The small molecule below binds the protein below.
Small molecule (SMILES): C[C@]12CCC(=O)C[C@@H]1CC[C@@H]1[C@@H]2CC[C@]2(C)[C@@H](O)CC[C@@H]12

Binding-site contacts:
Ligand atom C6 contacts residue PHE97 of chain 1.A at 4.0 Å (hydrophobic).
Ligand atom C3 contacts residue GLN44 of chain 1.A at 3.9 Å.
Ligand atom C5 contacts residue PHE97 of chain 1.A at 3.9 Å (hydrophobic).
Ligand atom C2 contacts residue MET78 of chain 1.A at 4.0 Å (hydrophobic).
Ligand atom C2 contacts residue GLN44 of chain 1.A at 3.3 Å.
Ligand atom C3 contacts residue MET78 of chain 1.A at 4.1 Å (hydrophobic).
Ligand atom C4 contacts residue PHE97 of chain 1.A at 4.0 Å (hydrophobic).
Ligand atom C2 contacts residue LEU40 of chain 1.A at 3.9 Å (hydrophobic).
Ligand atom O17 contacts residue PHE224 of chain 1.A at 3.7 Å.
Ligand atom C7 contacts residue LEU206 of chain 1.A at 4.1 Å (hydrophobic).
Ligand atom C6 contacts residue VAL79 of chain 1.A at 3.9 Å (hydrophobic).
Ligand atom O17 contacts residue THR210 of chain 1.A at 2.8 Å (h-bond).
Ligand atom O3 contacts residue MET78 of chain 1.A at 4.0 Å.
Ligand atom C4 contacts residue MET78 of chain 1.A at 3.9 Å (hydrophobic).
Ligand atom C18 contacts residue MET75 of chain 1.A at 3.6 Å (hydrophobic).
Ligand atom C16 contacts residue THR210 of chain 1.A at 4.1 Å.
Ligand atom O3 contacts residue GLN44 of chain 1.A at 3.8 Å.
Ligand atom C16 contacts residue PHE209 of chain 1.A at 4.1 Å (hydrophobic).
Ligand atom C15 contacts residue MET113 of chain 1.A at 4.0 Å (hydrophobic).
Ligand atom C19 contacts residue TRP74 of chain 1.A at 4.0 Å (hydrophobic).
Ligand atom C12 contacts residue LEU37 of chain 1.A at 3.7 Å (hydrophobic).
Ligand atom C12 contacts residue ASN38 of chain 1.A at 3.3 Å.
Ligand atom O3 contacts residue LEU40 of chain 1.A at 4.0 Å.
Ligand atom O3 contacts residue ARG85 of chain 1.A at 3.0 Å (salt-bridge).
Ligand atom C19 contacts residue MET78 of chain 1.A at 3.7 Å (hydrophobic).
Ligand atom C17 contacts residue THR210 of chain 1.A at 3.8 Å.
Ligand atom C18 contacts residue THR210 of chain 1.A at 3.4 Å.
Ligand atom C17 contacts residue ASN38 of chain 1.A at 3.3 Å.
Ligand atom C3 contacts residue PHE97 of chain 1.A at 4.0 Å (hydrophobic).
Ligand atom C16 contacts residue LEU34 of chain 1.A at 3.8 Å (hydrophobic).
Ligand atom C13 contacts residue ASN38 of chain 1.A at 3.9 Å.
Ligand atom C1 contacts residue GLY41 of chain 1.A at 4.0 Å.
Ligand atom C1 contacts residue LEU37 of chain 1.A at 4.0 Å (hydrophobic).
Ligand atom O3 contacts residue PHE97 of chain 1.A at 3.7 Å.
Ligand atom C11 contacts residue LEU37 of chain 1.A at 3.5 Å (hydrophobic).
Ligand atom C12 contacts residue MET228 of chain 1.A at 3.9 Å (hydrophobic).
Ligand atom O17 contacts residue ASN38 of chain 1.A at 2.7 Å (h-bond).
Ligand atom O3 contacts residue MET82 of chain 1.A at 3.6 Å.
Ligand atom C17 contacts residue LEU34 of chain 1.A at 3.8 Å (hydrophobic).
Ligand atom C18 contacts residue TRP74 of chain 1.A at 4.1 Å (hydrophobic).

Sequence of chain 1.A:
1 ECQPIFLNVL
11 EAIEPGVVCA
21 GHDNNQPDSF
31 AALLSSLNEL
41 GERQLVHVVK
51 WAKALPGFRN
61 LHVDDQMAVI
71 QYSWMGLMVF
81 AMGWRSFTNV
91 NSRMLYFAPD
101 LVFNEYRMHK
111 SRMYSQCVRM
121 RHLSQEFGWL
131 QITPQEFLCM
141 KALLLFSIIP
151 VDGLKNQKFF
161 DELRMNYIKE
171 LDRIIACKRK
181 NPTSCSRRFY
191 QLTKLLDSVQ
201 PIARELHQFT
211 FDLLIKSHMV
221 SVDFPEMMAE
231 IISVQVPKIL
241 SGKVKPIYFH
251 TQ